Sequence of chain 1.A:
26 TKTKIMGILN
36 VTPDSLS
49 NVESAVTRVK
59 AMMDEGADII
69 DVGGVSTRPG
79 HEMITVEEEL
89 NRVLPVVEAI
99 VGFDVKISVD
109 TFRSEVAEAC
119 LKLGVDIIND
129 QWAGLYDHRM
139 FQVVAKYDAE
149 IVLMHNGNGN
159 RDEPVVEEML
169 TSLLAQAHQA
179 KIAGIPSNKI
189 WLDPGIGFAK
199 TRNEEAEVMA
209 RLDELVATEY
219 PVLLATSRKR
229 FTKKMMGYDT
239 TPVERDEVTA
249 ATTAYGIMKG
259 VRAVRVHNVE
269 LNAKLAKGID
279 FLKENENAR

Binding-site contacts:
Ligand atom N07 contacts residue ARG228 of chain 1.A at 3.4 Å (salt-bridge).
Ligand atom C06 contacts residue MET152 of chain 1.A at 3.6 Å (hydrophobic).
Ligand atom C01 contacts residue ARG263 of chain 1.A at 3.6 Å.
Ligand atom C17 contacts residue ARG76 of chain 1.A at 3.3 Å.
Ligand atom C07 contacts residue ASP191 of chain 1.A at 3.2 Å.
Ligand atom N06 contacts residue PHE196 of chain 1.A at 3.2 Å.
Ligand atom C06 contacts residue ALA223 of chain 1.A at 3.4 Å (hydrophobic).
Ligand atom C02 contacts residue ARG263 of chain 1.A at 3.6 Å.
Ligand atom O01 contacts residue ALA223 of chain 1.A at 3.2 Å.
Ligand atom N01 contacts residue ARG263 of chain 1.A at 3.4 Å.
Ligand atom N04 contacts residue ASP191 of chain 1.A at 2.8 Å (salt-bridge).
Ligand atom N06 contacts residue ARG76 of chain 1.A at 3.5 Å (salt-bridge).
Ligand atom O02 contacts residue LYS227 of chain 1.A at 3.5 Å.
Ligand atom O02 contacts residue ARG228 of chain 1.A at 3.1 Å (salt-bridge).
Ligand atom N03 contacts residue ASN127 of chain 1.A at 3.0 Å (h-bond).
Ligand atom N05 contacts residue ASP191 of chain 1.A at 2.8 Å (salt-bridge).
Ligand atom C10 contacts residue GLY195 of chain 1.A at 3.5 Å.
Ligand atom C13 contacts residue ARG76 of chain 1.A at 3.6 Å.
Ligand atom N04 contacts residue MET152 of chain 1.A at 3.4 Å (h-bond).
Ligand atom N01 contacts residue ASP108 of chain 1.A at 2.9 Å (salt-bridge).
Ligand atom N02 contacts residue LYS227 of chain 1.A at 3.3 Å (salt-bridge).
Ligand atom C04 contacts residue ARG263 of chain 1.A at 3.6 Å.
Ligand atom O01 contacts residue LYS227 of chain 1.A at 2.4 Å (salt-bridge).
Ligand atom C09 contacts residue PHE196 of chain 1.A at 3.5 Å (hydrophobic).
Ligand atom N02 contacts residue PHE196 of chain 1.A at 3.6 Å.
Ligand atom C08 contacts residue ARG76 of chain 1.A at 3.5 Å.
Ligand atom N08 contacts residue ARG228 of chain 1.A at 3.6 Å.
Ligand atom C13 contacts residue LYS227 of chain 1.A at 3.6 Å.
Ligand atom N04 contacts residue ALA223 of chain 1.A at 3.3 Å.
Ligand atom O04 contacts residue ARG228 of chain 1.A at 3.5 Å.
Ligand atom C03 contacts residue ARG263 of chain 1.A at 3.4 Å.
Ligand atom O03 contacts residue ARG228 of chain 1.A at 3.6 Å.
Ligand atom C12 contacts residue LYS227 of chain 1.A at 3.5 Å.
Ligand atom C10 contacts residue ARG76 of chain 1.A at 3.7 Å.
Ligand atom N05 contacts residue ASN127 of chain 1.A at 3.0 Å (h-bond).
Ligand atom C07 contacts residue MET152 of chain 1.A at 3.6 Å (hydrophobic).
Ligand atom C09 contacts residue ARG76 of chain 1.A at 3.4 Å.
Ligand atom C03 contacts residue ASP108 of chain 1.A at 3.5 Å.
Ligand atom N02 contacts residue ARG263 of chain 1.A at 3.6 Å (salt-bridge).
Ligand atom C06 contacts residue LYS227 of chain 1.A at 3.4 Å.

A protein and the small-molecule ligand that binds it are described below.
Small molecule (SMILES): Cc1noc(NS(=O)(=O)c2ccc(NCc3cnc4nc(N)[nH]c(=O)c4n3)cc2)c1C